Sequence of chain 2.B:
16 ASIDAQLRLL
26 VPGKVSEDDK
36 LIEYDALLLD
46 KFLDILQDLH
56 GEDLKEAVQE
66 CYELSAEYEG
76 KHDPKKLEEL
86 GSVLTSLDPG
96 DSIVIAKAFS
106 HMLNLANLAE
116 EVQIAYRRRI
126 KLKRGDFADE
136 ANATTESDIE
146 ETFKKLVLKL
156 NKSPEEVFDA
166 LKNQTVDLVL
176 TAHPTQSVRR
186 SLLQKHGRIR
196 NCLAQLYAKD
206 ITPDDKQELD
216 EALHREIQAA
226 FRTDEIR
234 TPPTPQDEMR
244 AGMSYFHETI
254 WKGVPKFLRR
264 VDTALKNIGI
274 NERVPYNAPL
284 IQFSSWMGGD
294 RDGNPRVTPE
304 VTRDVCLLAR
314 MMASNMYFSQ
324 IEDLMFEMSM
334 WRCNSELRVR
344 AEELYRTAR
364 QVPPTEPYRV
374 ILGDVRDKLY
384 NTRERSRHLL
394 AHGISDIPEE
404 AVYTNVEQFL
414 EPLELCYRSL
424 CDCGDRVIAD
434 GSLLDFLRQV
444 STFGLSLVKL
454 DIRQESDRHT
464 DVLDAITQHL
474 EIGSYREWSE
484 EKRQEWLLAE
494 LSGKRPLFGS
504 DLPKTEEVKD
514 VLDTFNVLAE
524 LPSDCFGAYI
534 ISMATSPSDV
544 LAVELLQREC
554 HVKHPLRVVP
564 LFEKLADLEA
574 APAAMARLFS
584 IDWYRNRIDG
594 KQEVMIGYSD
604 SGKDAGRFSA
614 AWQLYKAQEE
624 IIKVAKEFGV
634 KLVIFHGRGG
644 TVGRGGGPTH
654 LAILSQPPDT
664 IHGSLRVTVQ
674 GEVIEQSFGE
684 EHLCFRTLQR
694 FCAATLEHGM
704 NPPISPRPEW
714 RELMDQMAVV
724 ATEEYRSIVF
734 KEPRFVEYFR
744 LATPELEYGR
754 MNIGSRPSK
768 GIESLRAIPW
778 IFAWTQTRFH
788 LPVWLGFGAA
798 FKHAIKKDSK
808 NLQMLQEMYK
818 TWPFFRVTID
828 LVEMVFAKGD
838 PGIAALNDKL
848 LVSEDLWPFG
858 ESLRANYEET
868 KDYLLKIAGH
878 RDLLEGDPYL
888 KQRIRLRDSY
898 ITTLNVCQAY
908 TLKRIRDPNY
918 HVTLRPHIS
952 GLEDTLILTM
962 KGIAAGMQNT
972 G

Binding-site contacts:
Ligand atom C contacts residue ASN970 of chain 2.B at 4.0 Å.
Ligand atom C contacts residue MET831 of chain 2.B at 4.1 Å (hydrophobic).
Ligand atom CA contacts residue LEU887 of chain 2.B at 4.4 Å (hydrophobic).
Ligand atom OXT contacts residue ARG647 of chain 2.B at 2.9 Å (salt-bridge).
Ligand atom CA contacts residue ASN970 of chain 2.B at 3.7 Å.
Ligand atom C contacts residue ARG647 of chain 2.B at 3.5 Å.
Ligand atom CB contacts residue MET831 of chain 2.B at 4.3 Å (hydrophobic).
Ligand atom OD2 contacts residue MET968 of chain 2.B at 4.2 Å.
Ligand atom OXT contacts residue MET831 of chain 2.B at 3.4 Å.
Ligand atom OD2 contacts residue ASN970 of chain 2.B at 3.8 Å.
Ligand atom CA contacts residue GLN679 of chain 2.B at 4.3 Å.
Ligand atom CB contacts residue LEU887 of chain 2.B at 4.1 Å (hydrophobic).
Ligand atom CG contacts residue GLN679 of chain 2.B at 4.0 Å.
Ligand atom CG contacts residue ASN970 of chain 2.B at 3.8 Å.
Ligand atom OD1 contacts residue GLN969 of chain 2.B at 4.5 Å.
Ligand atom OD1 contacts residue ARG890 of chain 2.B at 3.4 Å (salt-bridge).
Ligand atom N contacts residue ARG647 of chain 2.B at 3.2 Å (salt-bridge).
Ligand atom OD2 contacts residue ARG894 of chain 2.B at 2.9 Å (salt-bridge).
Ligand atom CB contacts residue ASN970 of chain 2.B at 3.7 Å.
Ligand atom C contacts residue LEU887 of chain 2.B at 4.5 Å (hydrophobic).
Ligand atom CB contacts residue ARG890 of chain 2.B at 4.5 Å.
Ligand atom CG contacts residue LYS835 of chain 2.B at 3.5 Å.
Ligand atom O contacts residue MET831 of chain 2.B at 4.0 Å.
Ligand atom OD2 contacts residue GLN969 of chain 2.B at 3.8 Å.
Ligand atom O contacts residue PRO651 of chain 2.B at 4.4 Å.
Ligand atom O contacts residue ARG647 of chain 2.B at 2.7 Å (salt-bridge).
Ligand atom OXT contacts residue ASN970 of chain 2.B at 3.0 Å (h-bond).
Ligand atom CA contacts residue ARG890 of chain 2.B at 4.0 Å.
Ligand atom N contacts residue GLN679 of chain 2.B at 3.4 Å (h-bond).
Ligand atom OD2 contacts residue LYS835 of chain 2.B at 2.6 Å (salt-bridge).
Ligand atom OD1 contacts residue ASN970 of chain 2.B at 4.5 Å.
Ligand atom O contacts residue LEU887 of chain 2.B at 3.6 Å.
Ligand atom OD1 contacts residue GLN679 of chain 2.B at 3.2 Å (h-bond).
Ligand atom N contacts residue ASN970 of chain 2.B at 2.7 Å (h-bond).
Ligand atom CA contacts residue ARG647 of chain 2.B at 4.2 Å.
Ligand atom OD1 contacts residue ARG894 of chain 2.B at 2.9 Å (salt-bridge).
Ligand atom CG contacts residue ARG890 of chain 2.B at 4.4 Å.
Ligand atom CG contacts residue ARG894 of chain 2.B at 3.4 Å.
Ligand atom CB contacts residue LYS835 of chain 2.B at 3.5 Å.

A protein and the small-molecule ligand that binds it are described below.
Small molecule (SMILES): N[C@@H](CC(=O)O)C(=O)O